The protein below binds the small molecule below.
Small molecule (SMILES): CC(=O)N[C@H]1[C@H](O[C@H]2[C@H](O)[C@@H](NC(C)=O)CO[C@@H]2CO)O[C@H](CO)[C@@H](O)[C@@H]1O

Binding-site contacts:
Ligand atom C8 contacts residue NAG1 of chain 1.P at 3.2 Å.
Ligand atom O7 contacts residue ASN379 of chain 1.D at 3.0 Å (h-bond).
Ligand atom O5 contacts residue ASN379 of chain 1.D at 2.4 Å (h-bond).
Ligand atom O6 contacts residue HIS390 of chain 1.D at 3.4 Å (h-bond).
Ligand atom C8 contacts residue ASN379 of chain 1.D at 4.3 Å.
Ligand atom C1 contacts residue HIS390 of chain 1.D at 3.8 Å.
Ligand atom C7 contacts residue NAG1 of chain 1.P at 4.2 Å.
Ligand atom C2 contacts residue ASN379 of chain 1.D at 2.4 Å.
Ligand atom O5 contacts residue NAG1 of chain 1.P at 4.2 Å.
Ligand atom C4 contacts residue ASN379 of chain 1.D at 4.2 Å.
Ligand atom N2 contacts residue ASN372 of chain 1.D at 4.2 Å.
Ligand atom C6 contacts residue NAG1 of chain 1.P at 4.5 Å.
Ligand atom C5 contacts residue HIS390 of chain 1.D at 4.0 Å.
Ligand atom O5 contacts residue HIS390 of chain 1.D at 3.0 Å (h-bond).
Ligand atom N2 contacts residue ASN379 of chain 1.D at 2.9 Å (h-bond).
Ligand atom C8 contacts residue THR374 of chain 1.D at 3.6 Å.
Ligand atom C7 contacts residue ASN379 of chain 1.D at 3.1 Å.
Ligand atom C3 contacts residue ASN379 of chain 1.D at 3.8 Å.
Ligand atom C5 contacts residue ASN379 of chain 1.D at 3.7 Å.
Ligand atom C1 contacts residue ASN379 of chain 1.D at 1.4 Å.
Ligand atom O3 contacts residue NAG1 of chain 1.P at 4.1 Å.
Ligand atom C6 contacts residue HIS390 of chain 1.D at 3.9 Å.

Sequence of chain 1.D:
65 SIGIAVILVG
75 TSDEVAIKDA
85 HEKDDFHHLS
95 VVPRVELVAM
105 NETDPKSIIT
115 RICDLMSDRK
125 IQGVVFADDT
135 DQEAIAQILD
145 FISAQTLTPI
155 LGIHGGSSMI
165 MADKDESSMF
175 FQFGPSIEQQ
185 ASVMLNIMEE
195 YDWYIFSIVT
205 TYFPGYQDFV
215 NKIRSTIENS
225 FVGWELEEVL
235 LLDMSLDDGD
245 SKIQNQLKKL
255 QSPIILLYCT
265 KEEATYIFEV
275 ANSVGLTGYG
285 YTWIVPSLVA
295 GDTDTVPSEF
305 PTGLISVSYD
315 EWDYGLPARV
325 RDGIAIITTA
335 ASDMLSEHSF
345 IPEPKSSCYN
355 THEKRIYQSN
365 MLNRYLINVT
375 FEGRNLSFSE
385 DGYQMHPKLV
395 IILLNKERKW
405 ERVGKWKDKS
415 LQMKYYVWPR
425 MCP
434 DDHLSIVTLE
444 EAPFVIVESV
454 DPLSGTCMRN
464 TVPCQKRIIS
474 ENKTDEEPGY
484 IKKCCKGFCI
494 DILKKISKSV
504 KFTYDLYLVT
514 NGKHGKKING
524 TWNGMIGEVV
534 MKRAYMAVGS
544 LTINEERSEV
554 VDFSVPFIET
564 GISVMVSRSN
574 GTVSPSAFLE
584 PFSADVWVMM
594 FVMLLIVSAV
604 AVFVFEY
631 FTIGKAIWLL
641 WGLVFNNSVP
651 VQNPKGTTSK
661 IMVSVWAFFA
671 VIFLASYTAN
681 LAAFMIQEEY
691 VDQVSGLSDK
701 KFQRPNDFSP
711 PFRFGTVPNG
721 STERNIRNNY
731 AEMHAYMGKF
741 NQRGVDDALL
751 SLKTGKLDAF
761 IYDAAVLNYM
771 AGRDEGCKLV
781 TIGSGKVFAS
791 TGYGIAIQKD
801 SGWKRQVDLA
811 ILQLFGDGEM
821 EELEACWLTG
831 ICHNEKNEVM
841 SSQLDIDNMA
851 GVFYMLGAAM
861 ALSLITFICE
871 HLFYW